Sequence of chain 12.E:
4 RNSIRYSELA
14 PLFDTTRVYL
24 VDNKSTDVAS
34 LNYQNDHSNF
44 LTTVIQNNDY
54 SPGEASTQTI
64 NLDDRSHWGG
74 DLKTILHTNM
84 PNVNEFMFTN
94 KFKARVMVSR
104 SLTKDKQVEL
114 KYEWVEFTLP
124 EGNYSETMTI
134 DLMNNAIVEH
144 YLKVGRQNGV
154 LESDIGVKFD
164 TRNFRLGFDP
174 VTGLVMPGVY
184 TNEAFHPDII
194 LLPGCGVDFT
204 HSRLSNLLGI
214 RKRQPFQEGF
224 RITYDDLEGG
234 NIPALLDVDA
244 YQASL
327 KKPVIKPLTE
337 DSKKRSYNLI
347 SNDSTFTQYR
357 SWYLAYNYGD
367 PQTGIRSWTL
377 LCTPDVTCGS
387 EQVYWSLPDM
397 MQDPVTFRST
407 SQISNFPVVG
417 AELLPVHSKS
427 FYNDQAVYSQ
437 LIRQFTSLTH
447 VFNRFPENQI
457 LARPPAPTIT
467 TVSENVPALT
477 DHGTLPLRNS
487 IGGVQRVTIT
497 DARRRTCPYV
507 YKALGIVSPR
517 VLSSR

Sequence of chain 12.D:
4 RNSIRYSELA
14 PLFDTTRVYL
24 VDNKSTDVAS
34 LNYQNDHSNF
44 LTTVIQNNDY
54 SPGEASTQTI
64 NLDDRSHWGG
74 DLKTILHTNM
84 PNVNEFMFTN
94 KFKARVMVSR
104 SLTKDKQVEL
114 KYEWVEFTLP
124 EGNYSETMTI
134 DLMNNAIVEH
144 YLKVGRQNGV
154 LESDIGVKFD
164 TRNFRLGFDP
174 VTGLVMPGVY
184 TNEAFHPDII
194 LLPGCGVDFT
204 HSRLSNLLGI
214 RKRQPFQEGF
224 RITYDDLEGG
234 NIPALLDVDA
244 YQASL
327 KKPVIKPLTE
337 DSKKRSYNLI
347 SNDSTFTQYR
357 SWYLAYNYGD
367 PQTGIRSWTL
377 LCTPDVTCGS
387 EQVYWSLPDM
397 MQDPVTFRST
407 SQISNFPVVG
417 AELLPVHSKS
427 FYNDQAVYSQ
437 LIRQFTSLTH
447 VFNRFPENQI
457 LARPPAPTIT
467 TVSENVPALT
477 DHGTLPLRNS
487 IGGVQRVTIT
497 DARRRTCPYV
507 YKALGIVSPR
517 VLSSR

Binding-site contacts:
Ligand atom ND2 contacts residue GLU155 of chain 12.D at 3.1 Å (salt-bridge).
Ligand atom CE1 contacts residue PRO180 of chain 12.E at 3.2 Å (hydrophobic).
Ligand atom O contacts residue HIS446 of chain 12.D at 2.8 Å.
Ligand atom CZ contacts residue HIS446 of chain 12.D at 3.7 Å.
Ligand atom CG2 contacts residue GLU155 of chain 12.D at 3.7 Å.
Ligand atom CG contacts residue GLU155 of chain 12.D at 3.8 Å.
Ligand atom O contacts residue ARG149 of chain 12.D at 2.6 Å (salt-bridge).
Ligand atom CG1 contacts residue ARG450 of chain 12.D at 3.4 Å.
Ligand atom CA contacts residue LYS339 of chain 12.D at 3.1 Å.
Ligand atom CZ contacts residue ARG149 of chain 12.D at 3.8 Å.
Ligand atom OH contacts residue LEU239 of chain 12.E at 3.7 Å.
Ligand atom CG contacts residue ARG450 of chain 12.D at 3.5 Å.
Ligand atom CB contacts residue ARG450 of chain 12.D at 3.6 Å.
Ligand atom CG1 contacts residue PHE451 of chain 12.D at 3.4 Å (hydrophobic).
Ligand atom CE1 contacts residue ARG149 of chain 12.D at 3.6 Å.
Ligand atom C contacts residue HIS446 of chain 12.D at 3.4 Å.
Ligand atom OH contacts residue MET179 of chain 12.E at 3.5 Å (h-bond).
Ligand atom CG2 contacts residue LEU145 of chain 12.D at 3.8 Å (hydrophobic).
Ligand atom OH contacts residue THR445 of chain 12.D at 3.2 Å.
Ligand atom CE1 contacts residue THR445 of chain 12.D at 3.3 Å.
Ligand atom CB contacts residue LYS339 of chain 12.D at 2.9 Å.
Ligand atom CD1 contacts residue PRO180 of chain 12.E at 3.5 Å (hydrophobic).
Ligand atom CB contacts residue PRO452 of chain 12.D at 3.9 Å (hydrophobic).
Ligand atom CZ contacts residue THR445 of chain 12.D at 3.4 Å.
Ligand atom CG1 contacts residue GLU155 of chain 12.D at 3.8 Å.
Ligand atom CE2 contacts residue MET179 of chain 12.E at 3.8 Å (hydrophobic).
Ligand atom CG contacts residue PRO452 of chain 12.D at 3.5 Å (hydrophobic).
Ligand atom CE2 contacts residue HIS446 of chain 12.D at 3.5 Å.
Ligand atom CA contacts residue GLU155 of chain 12.D at 3.9 Å.
Ligand atom CG contacts residue TYR244 of chain 12.E at 3.1 Å (hydrophobic).
Ligand atom CD contacts residue ARG450 of chain 12.D at 2.9 Å.
Ligand atom CB contacts residue GLN245 of chain 12.E at 3.5 Å.
Ligand atom C contacts residue ARG149 of chain 12.D at 3.8 Å.
Ligand atom CZ contacts residue ASP172 of chain 12.E at 3.9 Å.
Ligand atom CG contacts residue LYS339 of chain 12.D at 3.8 Å.
Ligand atom OH contacts residue HIS446 of chain 12.D at 3.1 Å (h-bond).
Ligand atom OD1 contacts residue LYS339 of chain 12.D at 2.9 Å (salt-bridge).
Ligand atom OD1 contacts residue GLU155 of chain 12.D at 3.8 Å.
Ligand atom OD2 contacts residue LYS339 of chain 12.D at 3.6 Å.
Ligand atom O contacts residue ARG450 of chain 12.D at 3.3 Å (salt-bridge).

A small-molecule ligand and the protein it binds are described below.
Small molecule (SMILES): CC(C)[C@H](NC(=O)[C@@H]1CCCN1C(=O)[C@H](CC(N)=O)NC(=O)[C@H](Cc1ccccc1)NC(=O)[C@@H](N)[C@@H](C)O)C(=O)N[C@@H](Cc1ccc(O)cc1)C(=O)N1CCC[C@H]1C(=O)N[C@@H](Cc1ccc(O)cc1)C(=O)N[C@@H](CC(=O)O)C(=O)N[C@H](C=O)[C@@H](C)O